The small molecule below binds the protein below.
Small molecule (SMILES): CC(=O)N[C@@H]1[C@@H](O)[C@H](O)[C@@H](CO)O[C@H]1O

Binding-site contacts:
Ligand atom O5 contacts residue ASN368 of chain 1.A at 2.3 Å (h-bond).
Ligand atom C4 contacts residue ASN368 of chain 1.A at 4.2 Å.
Ligand atom O7 contacts residue ASN368 of chain 1.A at 3.7 Å.
Ligand atom C5 contacts residue ASN368 of chain 1.A at 3.6 Å.
Ligand atom C3 contacts residue ASN368 of chain 1.A at 3.9 Å.
Ligand atom C7 contacts residue ASN368 of chain 1.A at 3.6 Å.
Ligand atom N2 contacts residue ASN368 of chain 1.A at 3.2 Å (h-bond).
Ligand atom C7 contacts residue GLU366 of chain 1.A at 3.9 Å.
Ligand atom C8 contacts residue GLU366 of chain 1.A at 3.1 Å.
Ligand atom C1 contacts residue ASN368 of chain 1.A at 1.4 Å.
Ligand atom C2 contacts residue ASN368 of chain 1.A at 2.6 Å.
Ligand atom N2 contacts residue GLU366 of chain 1.A at 4.2 Å.

Sequence of chain 1.A:
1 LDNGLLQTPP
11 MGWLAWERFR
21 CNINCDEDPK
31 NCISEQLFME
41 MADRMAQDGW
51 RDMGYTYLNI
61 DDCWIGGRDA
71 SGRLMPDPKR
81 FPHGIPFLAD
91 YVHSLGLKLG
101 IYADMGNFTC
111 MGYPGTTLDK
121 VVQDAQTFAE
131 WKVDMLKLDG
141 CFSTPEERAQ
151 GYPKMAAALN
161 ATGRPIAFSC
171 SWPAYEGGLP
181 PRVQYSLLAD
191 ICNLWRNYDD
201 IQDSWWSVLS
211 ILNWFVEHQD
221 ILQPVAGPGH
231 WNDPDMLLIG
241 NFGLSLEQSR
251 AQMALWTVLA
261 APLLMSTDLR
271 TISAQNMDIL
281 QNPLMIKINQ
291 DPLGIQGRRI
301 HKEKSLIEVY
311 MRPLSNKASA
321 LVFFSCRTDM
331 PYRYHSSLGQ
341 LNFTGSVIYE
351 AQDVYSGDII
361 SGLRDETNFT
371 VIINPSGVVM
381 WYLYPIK